A protein and the small-molecule ligand that binds it are described below.
Small molecule (SMILES): CC(=O)N[C@@H]1[C@@H](O)[C@H](O)[C@@H](CO)O[C@H]1O

Sequence of chain 1.B:
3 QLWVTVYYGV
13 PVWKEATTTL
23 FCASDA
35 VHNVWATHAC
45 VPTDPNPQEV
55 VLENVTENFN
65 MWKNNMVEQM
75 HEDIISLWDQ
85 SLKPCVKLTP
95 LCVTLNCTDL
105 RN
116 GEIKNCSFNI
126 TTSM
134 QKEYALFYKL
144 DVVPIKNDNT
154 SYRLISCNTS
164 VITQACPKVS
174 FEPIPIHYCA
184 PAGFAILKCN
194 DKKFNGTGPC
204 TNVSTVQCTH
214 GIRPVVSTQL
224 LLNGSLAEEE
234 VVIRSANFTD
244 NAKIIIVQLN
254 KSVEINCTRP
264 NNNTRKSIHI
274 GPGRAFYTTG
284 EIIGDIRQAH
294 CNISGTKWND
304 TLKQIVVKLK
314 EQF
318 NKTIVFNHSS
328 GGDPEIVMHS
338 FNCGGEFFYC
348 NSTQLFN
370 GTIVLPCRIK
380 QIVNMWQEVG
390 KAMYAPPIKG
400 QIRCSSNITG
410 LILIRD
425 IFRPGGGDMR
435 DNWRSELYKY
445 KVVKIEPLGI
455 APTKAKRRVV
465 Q

Binding-site contacts:
Ligand atom N2 contacts residue ASN124 of chain 1.B at 2.8 Å (h-bond).
Ligand atom C3 contacts residue ASN124 of chain 1.B at 3.8 Å.
Ligand atom C5 contacts residue LYS135 of chain 1.B at 4.0 Å.
Ligand atom C7 contacts residue ASN124 of chain 1.B at 3.8 Å.
Ligand atom C1 contacts residue ASN124 of chain 1.B at 1.4 Å.
Ligand atom C7 contacts residue GLN134 of chain 1.B at 4.2 Å.
Ligand atom C5 contacts residue ASN124 of chain 1.B at 3.7 Å.
Ligand atom O5 contacts residue ASN124 of chain 1.B at 2.4 Å (h-bond).
Ligand atom C2 contacts residue LYS135 of chain 1.B at 3.4 Å.
Ligand atom C6 contacts residue LYS135 of chain 1.B at 4.0 Å.
Ligand atom O7 contacts residue ASN124 of chain 1.B at 4.3 Å.
Ligand atom C7 contacts residue LYS135 of chain 1.B at 4.4 Å.
Ligand atom O3 contacts residue LYS135 of chain 1.B at 3.8 Å.
Ligand atom C3 contacts residue LYS135 of chain 1.B at 3.8 Å.
Ligand atom C4 contacts residue ASN124 of chain 1.B at 4.3 Å.
Ligand atom C8 contacts residue GLN134 of chain 1.B at 4.3 Å.
Ligand atom O7 contacts residue GLN134 of chain 1.B at 3.7 Å.
Ligand atom C4 contacts residue LYS135 of chain 1.B at 3.7 Å.
Ligand atom O5 contacts residue LYS135 of chain 1.B at 3.4 Å.
Ligand atom O6 contacts residue LYS135 of chain 1.B at 3.8 Å.
Ligand atom C2 contacts residue ASN124 of chain 1.B at 2.5 Å.
Ligand atom O7 contacts residue LYS135 of chain 1.B at 3.6 Å (salt-bridge).
Ligand atom C1 contacts residue LYS135 of chain 1.B at 4.1 Å.
Ligand atom N2 contacts residue LYS135 of chain 1.B at 4.4 Å.